Binding-site contacts:
Ligand atom O7 contacts residue THR198 of chain 1.A at 4.4 Å.
Ligand atom O5 contacts residue ASN196 of chain 1.A at 2.1 Å (h-bond).
Ligand atom C8 contacts residue ASN196 of chain 1.A at 3.7 Å.
Ligand atom N2 contacts residue ASN196 of chain 1.A at 2.9 Å (h-bond).
Ligand atom C7 contacts residue ASN196 of chain 1.A at 3.2 Å.
Ligand atom C4 contacts residue ASN196 of chain 1.A at 3.5 Å.
Ligand atom C5 contacts residue ASN196 of chain 1.A at 3.2 Å.
Ligand atom O3 contacts residue ASN196 of chain 1.A at 3.9 Å.
Ligand atom C8 contacts residue THR194 of chain 1.A at 3.6 Å.
Ligand atom C2 contacts residue ASN196 of chain 1.A at 2.0 Å.
Ligand atom C1 contacts residue ASN196 of chain 1.A at 1.6 Å.
Ligand atom C3 contacts residue ASN196 of chain 1.A at 3.3 Å.
Ligand atom O7 contacts residue ASN196 of chain 1.A at 3.2 Å (h-bond).
Ligand atom C6 contacts residue ASN196 of chain 1.A at 4.2 Å.

This protein binds this small molecule.
Small molecule (SMILES): CC(=O)N[C@@H]1[C@@H](O)[C@H](O)[C@@H](CO)O[C@H]1O

Sequence of chain 1.A:
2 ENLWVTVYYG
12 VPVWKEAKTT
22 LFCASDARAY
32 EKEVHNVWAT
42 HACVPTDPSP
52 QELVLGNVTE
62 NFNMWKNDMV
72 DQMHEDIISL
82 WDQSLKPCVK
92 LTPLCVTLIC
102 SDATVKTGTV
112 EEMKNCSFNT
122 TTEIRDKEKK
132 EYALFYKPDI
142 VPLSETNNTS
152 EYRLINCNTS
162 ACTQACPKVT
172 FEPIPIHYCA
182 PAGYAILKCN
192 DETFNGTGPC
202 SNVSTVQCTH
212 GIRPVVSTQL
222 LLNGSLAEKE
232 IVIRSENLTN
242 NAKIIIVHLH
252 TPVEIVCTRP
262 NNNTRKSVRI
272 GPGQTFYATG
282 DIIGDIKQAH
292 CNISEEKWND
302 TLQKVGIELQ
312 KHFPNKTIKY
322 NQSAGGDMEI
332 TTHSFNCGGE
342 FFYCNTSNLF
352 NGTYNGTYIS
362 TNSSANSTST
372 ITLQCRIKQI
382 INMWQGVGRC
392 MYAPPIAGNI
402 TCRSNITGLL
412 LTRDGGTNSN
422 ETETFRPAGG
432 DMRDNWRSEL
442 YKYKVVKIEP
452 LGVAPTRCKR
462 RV